Sequence of chain 1.G:
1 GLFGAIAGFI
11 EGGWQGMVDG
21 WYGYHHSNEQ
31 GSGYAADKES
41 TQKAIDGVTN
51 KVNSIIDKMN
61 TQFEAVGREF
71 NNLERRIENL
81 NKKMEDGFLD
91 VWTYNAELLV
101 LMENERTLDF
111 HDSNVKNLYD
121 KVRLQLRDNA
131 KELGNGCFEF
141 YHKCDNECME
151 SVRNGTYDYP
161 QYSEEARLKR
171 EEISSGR

The small molecule below binds the protein below.
Small molecule (SMILES): CC(=O)N[C@H]1[C@H](O[C@H]2[C@H](O)[C@@H](NC(C)=O)CO[C@@H]2CO)O[C@H](CO)[C@@H](O)[C@@H]1O

Binding-site contacts:
Ligand atom C2 contacts residue ASN15 of chain 1.A at 2.3 Å.
Ligand atom N2 contacts residue ASN15 of chain 1.A at 2.8 Å (h-bond).
Ligand atom C5 contacts residue ASN15 of chain 1.A at 3.7 Å.
Ligand atom C2 contacts residue GLN15 of chain 1.G at 4.1 Å.
Ligand atom O7 contacts residue ASN15 of chain 1.A at 3.4 Å (h-bond).
Ligand atom C8 contacts residue ASN15 of chain 1.A at 4.4 Å.
Ligand atom C8 contacts residue ASN14 of chain 1.A at 3.9 Å.
Ligand atom C8 contacts residue ALA13 of chain 1.A at 4.2 Å (hydrophobic).
Ligand atom C1 contacts residue GLN15 of chain 1.G at 3.9 Å.
Ligand atom N2 contacts residue GLN15 of chain 1.G at 3.2 Å (h-bond).
Ligand atom C3 contacts residue ASN15 of chain 1.A at 3.7 Å.
Ligand atom C1 contacts residue ASN15 of chain 1.A at 1.4 Å.
Ligand atom C7 contacts residue ASN15 of chain 1.A at 3.3 Å.
Ligand atom O5 contacts residue ASN15 of chain 1.A at 2.4 Å (h-bond).
Ligand atom C8 contacts residue GLN15 of chain 1.G at 3.4 Å.
Ligand atom C7 contacts residue GLN15 of chain 1.G at 3.9 Å.
Ligand atom C4 contacts residue ASN15 of chain 1.A at 4.1 Å.

Sequence of chain 1.A:
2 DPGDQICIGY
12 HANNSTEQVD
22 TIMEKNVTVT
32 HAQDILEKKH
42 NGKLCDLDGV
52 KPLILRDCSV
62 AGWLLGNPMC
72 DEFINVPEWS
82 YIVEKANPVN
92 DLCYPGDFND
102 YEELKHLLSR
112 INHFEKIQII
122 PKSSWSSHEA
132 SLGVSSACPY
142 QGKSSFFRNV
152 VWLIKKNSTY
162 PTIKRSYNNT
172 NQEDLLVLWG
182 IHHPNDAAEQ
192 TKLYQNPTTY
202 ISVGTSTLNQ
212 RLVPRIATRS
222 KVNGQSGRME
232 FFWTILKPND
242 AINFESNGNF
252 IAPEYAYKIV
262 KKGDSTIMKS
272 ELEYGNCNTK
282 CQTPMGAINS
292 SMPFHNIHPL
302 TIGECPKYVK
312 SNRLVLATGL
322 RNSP